Binding-site contacts:
Ligand atom C2 contacts residue ASN61 of chain 1.F at 2.5 Å.
Ligand atom C4 contacts residue THR63 of chain 1.F at 4.4 Å.
Ligand atom C5 contacts residue ASN61 of chain 1.F at 3.7 Å.
Ligand atom O5 contacts residue ASN61 of chain 1.F at 2.4 Å (h-bond).
Ligand atom C3 contacts residue ASN61 of chain 1.F at 3.8 Å.
Ligand atom C1 contacts residue ASN61 of chain 1.F at 1.4 Å.
Ligand atom C8 contacts residue LEU16 of chain 1.F at 3.4 Å (hydrophobic).
Ligand atom C7 contacts residue ASN61 of chain 1.F at 2.9 Å.
Ligand atom C5 contacts residue THR63 of chain 1.F at 3.0 Å.
Ligand atom O6 contacts residue THR63 of chain 1.F at 4.1 Å.
Ligand atom C8 contacts residue ASN61 of chain 1.F at 2.9 Å.
Ligand atom O7 contacts residue ASN61 of chain 1.F at 3.7 Å.
Ligand atom C4 contacts residue ASN61 of chain 1.F at 4.2 Å.
Ligand atom N2 contacts residue ASN61 of chain 1.F at 2.9 Å (h-bond).
Ligand atom C6 contacts residue THR63 of chain 1.F at 3.2 Å.
Ligand atom O5 contacts residue THR63 of chain 1.F at 2.8 Å (h-bond).
Ligand atom C1 contacts residue THR63 of chain 1.F at 3.4 Å.

Sequence of chain 1.F:
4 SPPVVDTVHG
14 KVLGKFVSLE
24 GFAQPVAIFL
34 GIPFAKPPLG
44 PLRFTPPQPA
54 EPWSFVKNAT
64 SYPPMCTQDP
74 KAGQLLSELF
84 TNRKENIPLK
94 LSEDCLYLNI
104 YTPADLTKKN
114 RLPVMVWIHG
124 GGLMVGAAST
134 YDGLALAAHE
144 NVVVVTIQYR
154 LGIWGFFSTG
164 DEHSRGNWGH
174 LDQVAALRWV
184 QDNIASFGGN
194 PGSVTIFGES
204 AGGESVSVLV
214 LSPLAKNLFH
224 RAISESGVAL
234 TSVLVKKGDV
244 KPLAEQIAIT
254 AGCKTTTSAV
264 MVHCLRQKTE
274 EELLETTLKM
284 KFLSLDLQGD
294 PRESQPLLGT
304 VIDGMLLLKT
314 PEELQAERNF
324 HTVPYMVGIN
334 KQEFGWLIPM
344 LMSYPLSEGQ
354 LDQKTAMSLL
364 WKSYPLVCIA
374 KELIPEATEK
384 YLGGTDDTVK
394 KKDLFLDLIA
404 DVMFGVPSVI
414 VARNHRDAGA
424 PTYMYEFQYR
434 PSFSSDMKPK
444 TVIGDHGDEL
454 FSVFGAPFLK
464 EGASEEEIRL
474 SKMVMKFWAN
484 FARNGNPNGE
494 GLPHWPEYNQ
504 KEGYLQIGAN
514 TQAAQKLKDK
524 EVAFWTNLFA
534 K

A small-molecule ligand and the protein it binds are described below.
Small molecule (SMILES): CC(=O)N[C@H]1[C@H](O[C@H]2[C@H](O)[C@@H](NC(C)=O)CO[C@@H]2CO)O[C@H](CO)[C@@H](O)[C@@H]1O